Binding-site contacts:
Ligand atom BR1 contacts residue VAL116 of chain 1.A at 3.2 Å.
Ligand atom C03 contacts residue SER51 of chain 1.A at 3.6 Å.
Ligand atom BR1 contacts residue MET163 of chain 1.A at 3.7 Å.
Ligand atom N01 contacts residue LYS49 of chain 1.A at 3.7 Å.
Ligand atom N01 contacts residue SER51 of chain 1.A at 3.8 Å.
Ligand atom C22 contacts residue VAL53 of chain 1.A at 3.9 Å (hydrophobic).
Ligand atom BR4 contacts residue ASP175 of chain 1.A at 3.2 Å.
Ligand atom C18 contacts residue VAL66 of chain 1.A at 3.7 Å (hydrophobic).
Ligand atom C20 contacts residue VAL53 of chain 1.A at 3.9 Å (hydrophobic).
Ligand atom C02 contacts residue GLY48 of chain 1.A at 3.8 Å.
Ligand atom C04 contacts residue VAL53 of chain 1.A at 3.5 Å (hydrophobic).
Ligand atom N24 contacts residue GLY46 of chain 1.A at 4.1 Å.
Ligand atom C18 contacts residue ILE174 of chain 1.A at 3.8 Å (hydrophobic).
Ligand atom BR2 contacts residue ILE95 of chain 1.A at 3.8 Å.
Ligand atom C16 contacts residue VAL66 of chain 1.A at 3.8 Å (hydrophobic).
Ligand atom C14 contacts residue MET163 of chain 1.A at 3.5 Å (hydrophobic).
Ligand atom C22 contacts residue ILE174 of chain 1.A at 4.0 Å (hydrophobic).
Ligand atom C07 contacts residue VAL53 of chain 1.A at 3.5 Å (hydrophobic).
Ligand atom BR4 contacts residue ILE174 of chain 1.A at 3.9 Å.
Ligand atom BR2 contacts residue VAL66 of chain 1.A at 3.7 Å.
Ligand atom C03 contacts residue VAL53 of chain 1.A at 4.1 Å (hydrophobic).
Ligand atom BR4 contacts residue VAL53 of chain 1.A at 3.7 Å.
Ligand atom C09 contacts residue LEU45 of chain 1.A at 3.5 Å (hydrophobic).
Ligand atom C13 contacts residue MET163 of chain 1.A at 3.5 Å (hydrophobic).
Ligand atom BR3 contacts residue PHE113 of chain 1.A at 3.5 Å.
Ligand atom C05 contacts residue GLY48 of chain 1.A at 3.8 Å.
Ligand atom N01 contacts residue TYR50 of chain 1.A at 3.7 Å.
Ligand atom C05 contacts residue VAL53 of chain 1.A at 3.7 Å (hydrophobic).
Ligand atom BR2 contacts residue GLU114 of chain 1.A at 3.1 Å.
Ligand atom N12 contacts residue MET163 of chain 1.A at 3.6 Å.
Ligand atom N01 contacts residue GLY48 of chain 1.A at 3.5 Å.
Ligand atom C08 contacts residue LEU45 of chain 1.A at 4.0 Å (hydrophobic).
Ligand atom C03 contacts residue LYS68 of chain 1.A at 4.0 Å.
Ligand atom C04 contacts residue ASP175 of chain 1.A at 3.8 Å.
Ligand atom C05 contacts residue ARG47 of chain 1.A at 4.1 Å.
Ligand atom C02 contacts residue ASP175 of chain 1.A at 3.9 Å.
Ligand atom C20 contacts residue ILE174 of chain 1.A at 3.6 Å (hydrophobic).
Ligand atom N06 contacts residue VAL53 of chain 1.A at 3.9 Å.
Ligand atom N23 contacts residue VAL53 of chain 1.A at 4.0 Å.
Ligand atom C03 contacts residue ASP175 of chain 1.A at 3.7 Å.

The small molecule below binds the protein below.
Small molecule (SMILES): NCCCCn1cc(CCn2nc3c(Br)c(Br)c(Br)c(Br)c3n2)nn1

Sequence of chain 1.A:
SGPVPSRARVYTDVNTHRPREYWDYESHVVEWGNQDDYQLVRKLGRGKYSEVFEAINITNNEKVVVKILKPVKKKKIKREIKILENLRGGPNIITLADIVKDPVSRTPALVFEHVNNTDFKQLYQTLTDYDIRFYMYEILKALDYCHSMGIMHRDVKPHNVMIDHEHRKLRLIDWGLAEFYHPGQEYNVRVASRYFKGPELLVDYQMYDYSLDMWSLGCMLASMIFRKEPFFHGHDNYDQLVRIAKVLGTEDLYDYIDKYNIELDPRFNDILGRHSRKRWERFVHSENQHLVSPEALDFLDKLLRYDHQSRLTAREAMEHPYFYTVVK